Sequence of chain 1.C:
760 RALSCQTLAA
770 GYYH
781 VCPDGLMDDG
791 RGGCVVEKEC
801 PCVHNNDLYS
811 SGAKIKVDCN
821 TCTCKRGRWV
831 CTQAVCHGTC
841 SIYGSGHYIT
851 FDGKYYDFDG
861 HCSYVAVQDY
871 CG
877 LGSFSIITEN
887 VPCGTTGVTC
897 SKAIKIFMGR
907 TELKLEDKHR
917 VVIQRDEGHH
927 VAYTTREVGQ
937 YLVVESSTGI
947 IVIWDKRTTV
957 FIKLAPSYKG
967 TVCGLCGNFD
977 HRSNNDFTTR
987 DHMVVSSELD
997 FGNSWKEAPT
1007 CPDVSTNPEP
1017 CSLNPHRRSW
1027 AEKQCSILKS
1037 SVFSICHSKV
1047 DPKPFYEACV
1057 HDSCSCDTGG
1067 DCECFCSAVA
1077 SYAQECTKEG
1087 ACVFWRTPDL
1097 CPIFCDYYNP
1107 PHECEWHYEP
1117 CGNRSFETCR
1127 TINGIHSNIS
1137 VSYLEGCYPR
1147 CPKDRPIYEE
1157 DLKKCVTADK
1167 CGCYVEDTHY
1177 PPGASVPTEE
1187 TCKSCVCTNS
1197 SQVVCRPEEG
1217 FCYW

The protein below binds the small molecule below.
Small molecule (SMILES): CC(=O)N[C@H]1[C@H](O[C@H]2[C@H](O)[C@@H](NC(C)=O)CO[C@@H]2CO)O[C@H](CO)[C@@H](O)[C@@H]1O

Binding-site contacts:
Ligand atom C1 contacts residue ASN1134 of chain 1.C at 1.4 Å.
Ligand atom C8 contacts residue HIS1132 of chain 1.C at 3.3 Å.
Ligand atom C6 contacts residue SER943 of chain 1.C at 4.4 Å.
Ligand atom C4 contacts residue ASN1134 of chain 1.C at 4.2 Å.
Ligand atom C4 contacts residue SER943 of chain 1.C at 4.1 Å.
Ligand atom C7 contacts residue HIS1132 of chain 1.C at 4.1 Å.
Ligand atom C2 contacts residue GLU941 of chain 1.C at 4.3 Å.
Ligand atom C5 contacts residue ASN1134 of chain 1.C at 3.7 Å.
Ligand atom N2 contacts residue GLU941 of chain 1.C at 3.6 Å.
Ligand atom C5 contacts residue SER943 of chain 1.C at 4.4 Å.
Ligand atom C7 contacts residue GLU941 of chain 1.C at 3.7 Å.
Ligand atom C2 contacts residue ASN1134 of chain 1.C at 2.5 Å.
Ligand atom N2 contacts residue HIS1132 of chain 1.C at 3.9 Å.
Ligand atom O6 contacts residue SER943 of chain 1.C at 4.2 Å.
Ligand atom C1 contacts residue SER943 of chain 1.C at 4.5 Å.
Ligand atom C8 contacts residue SER1133 of chain 1.C at 4.4 Å.
Ligand atom N2 contacts residue ASN1134 of chain 1.C at 2.9 Å (h-bond).
Ligand atom O3 contacts residue SER943 of chain 1.C at 3.9 Å.
Ligand atom O5 contacts residue ASN1134 of chain 1.C at 2.4 Å (h-bond).
Ligand atom C2 contacts residue SER943 of chain 1.C at 4.4 Å.
Ligand atom O7 contacts residue GLU941 of chain 1.C at 4.2 Å.
Ligand atom O7 contacts residue SER943 of chain 1.C at 3.5 Å.
Ligand atom C7 contacts residue ASN1134 of chain 1.C at 4.0 Å.
Ligand atom C3 contacts residue ASN1134 of chain 1.C at 3.8 Å.
Ligand atom C8 contacts residue GLU941 of chain 1.C at 3.8 Å.